The protein below binds the small molecule below.
Small molecule (SMILES): Cc1cc(/C=C/C#N)cc(C)c1Nc1ccnc(Nc2ccc(C#N)cc2)n1

Binding-site contacts:
Ligand atom C12 contacts residue LYS103 of chain 1.A at 3.6 Å.
Ligand atom C18 contacts residue PRO238 of chain 1.A at 3.7 Å (hydrophobic).
Ligand atom C8 contacts residue TYR183 of chain 1.A at 3.7 Å (hydrophobic).
Ligand atom N2 contacts residue LEU102 of chain 1.A at 3.8 Å.
Ligand atom N5 contacts residue HIS237 of chain 1.A at 3.1 Å.
Ligand atom C17 contacts residue LYS103 of chain 1.A at 3.1 Å.
Ligand atom C18 contacts residue HIS237 of chain 1.A at 3.3 Å.
Ligand atom C21 contacts residue TYR190 of chain 1.A at 3.8 Å (hydrophobic).
Ligand atom C17 contacts residue LYS105 of chain 1.A at 3.6 Å.
Ligand atom C11 contacts residue LEU102 of chain 1.A at 3.8 Å (hydrophobic).
Ligand atom C7 contacts residue VAL181 of chain 1.A at 3.8 Å (hydrophobic).
Ligand atom N4 contacts residue LEU102 of chain 1.A at 3.5 Å.
Ligand atom C5 contacts residue TYR183 of chain 1.A at 3.5 Å (hydrophobic).
Ligand atom C22 contacts residue TRP231 of chain 1.A at 3.4 Å (hydrophobic).
Ligand atom C9 contacts residue GLU139 of chain 1.B at 3.5 Å.
Ligand atom N6 contacts residue TYR190 of chain 1.A at 3.2 Å (h-bond).
Ligand atom C13 contacts residue HIS237 of chain 1.A at 3.6 Å.
Ligand atom C1 contacts residue TYR183 of chain 1.A at 3.7 Å (hydrophobic).
Ligand atom C19 contacts residue HIS237 of chain 1.A at 3.2 Å.
Ligand atom N4 contacts residue LYS105 of chain 1.A at 3.7 Å.
Ligand atom C16 contacts residue LYS105 of chain 1.A at 3.8 Å.
Ligand atom N1 contacts residue TYR183 of chain 1.A at 3.7 Å.
Ligand atom N5 contacts residue PHE229 of chain 1.A at 3.5 Å.
Ligand atom N5 contacts residue PRO238 of chain 1.A at 3.4 Å (h-bond).
Ligand atom C4 contacts residue TYR183 of chain 1.A at 3.3 Å (hydrophobic).
Ligand atom C18 contacts residue TYR320 of chain 1.A at 3.6 Å (hydrophobic).
Ligand atom C6 contacts residue TYR183 of chain 1.A at 3.4 Å (hydrophobic).
Ligand atom N4 contacts residue LYS103 of chain 1.A at 2.6 Å (salt-bridge).
Ligand atom C20 contacts residue TRP231 of chain 1.A at 3.5 Å (hydrophobic).
Ligand atom N3 contacts residue LEU102 of chain 1.A at 3.7 Å.
Ligand atom N6 contacts residue PHE229 of chain 1.A at 3.5 Å.
Ligand atom N5 contacts residue LEU236 of chain 1.A at 3.3 Å (h-bond).
Ligand atom C22 contacts residue TYR190 of chain 1.A at 3.5 Å (hydrophobic).
Ligand atom C12 contacts residue LEU102 of chain 1.A at 3.6 Å (hydrophobic).
Ligand atom N2 contacts residue LYS103 of chain 1.A at 3.2 Å (salt-bridge).
Ligand atom N6 contacts residue TRP231 of chain 1.A at 3.5 Å.
Ligand atom C3 contacts residue TYR183 of chain 1.A at 3.6 Å (hydrophobic).
Ligand atom C16 contacts residue LYS103 of chain 1.A at 3.4 Å.
Ligand atom C2 contacts residue TYR190 of chain 1.A at 3.5 Å (hydrophobic).
Ligand atom N5 contacts residue PRO227 of chain 1.A at 3.7 Å.

Sequence of chain 1.A:
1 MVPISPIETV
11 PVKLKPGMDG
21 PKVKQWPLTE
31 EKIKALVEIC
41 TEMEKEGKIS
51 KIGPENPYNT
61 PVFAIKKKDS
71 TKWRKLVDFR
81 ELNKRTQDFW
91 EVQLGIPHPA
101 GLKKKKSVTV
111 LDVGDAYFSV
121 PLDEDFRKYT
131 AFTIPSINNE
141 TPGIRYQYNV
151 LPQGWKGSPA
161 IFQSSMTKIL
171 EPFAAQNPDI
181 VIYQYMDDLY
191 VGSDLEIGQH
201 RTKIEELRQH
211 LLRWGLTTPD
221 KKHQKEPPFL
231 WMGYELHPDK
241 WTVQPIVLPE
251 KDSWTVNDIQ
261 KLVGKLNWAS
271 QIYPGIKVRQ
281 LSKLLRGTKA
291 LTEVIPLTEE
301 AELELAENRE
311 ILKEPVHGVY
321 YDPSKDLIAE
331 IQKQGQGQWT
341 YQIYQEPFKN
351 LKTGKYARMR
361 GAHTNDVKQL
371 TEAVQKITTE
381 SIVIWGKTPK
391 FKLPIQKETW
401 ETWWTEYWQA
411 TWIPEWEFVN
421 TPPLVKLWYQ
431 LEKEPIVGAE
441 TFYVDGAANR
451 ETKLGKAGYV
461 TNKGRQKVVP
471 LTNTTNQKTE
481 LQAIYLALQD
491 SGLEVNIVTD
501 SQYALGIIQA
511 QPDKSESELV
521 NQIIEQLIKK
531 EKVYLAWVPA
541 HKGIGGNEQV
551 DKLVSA

Sequence of chain 1.B:
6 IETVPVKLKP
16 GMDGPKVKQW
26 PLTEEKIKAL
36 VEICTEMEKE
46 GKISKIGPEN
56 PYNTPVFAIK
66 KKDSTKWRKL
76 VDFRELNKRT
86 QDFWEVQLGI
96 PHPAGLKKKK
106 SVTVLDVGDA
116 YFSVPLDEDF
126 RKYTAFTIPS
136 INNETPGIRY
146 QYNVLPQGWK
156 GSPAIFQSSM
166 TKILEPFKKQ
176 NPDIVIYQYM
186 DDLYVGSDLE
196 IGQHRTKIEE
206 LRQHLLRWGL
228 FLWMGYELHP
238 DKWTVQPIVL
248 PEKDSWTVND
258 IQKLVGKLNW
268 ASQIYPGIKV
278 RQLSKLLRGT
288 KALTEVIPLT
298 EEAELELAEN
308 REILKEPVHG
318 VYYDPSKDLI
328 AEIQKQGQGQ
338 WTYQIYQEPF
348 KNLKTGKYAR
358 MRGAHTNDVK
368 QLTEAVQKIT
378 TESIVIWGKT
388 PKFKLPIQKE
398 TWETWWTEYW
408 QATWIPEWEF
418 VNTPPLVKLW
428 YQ